Binding-site contacts:
Ligand atom C contacts residue ASN142 of chain 1.A at 3.8 Å.
Ligand atom C9 contacts residue GLN189 of chain 1.A at 3.5 Å.
Ligand atom C12 contacts residue ARG188 of chain 1.A at 3.4 Å.
Ligand atom CL contacts residue HIS164 of chain 1.A at 3.7 Å.
Ligand atom C1 contacts residue GLU166 of chain 1.A at 3.6 Å.
Ligand atom C12 contacts residue MET165 of chain 1.A at 3.7 Å (hydrophobic).
Ligand atom CL contacts residue MET165 of chain 1.A at 3.7 Å.
Ligand atom C contacts residue GLU166 of chain 1.A at 3.5 Å.
Ligand atom O contacts residue GLU166 of chain 1.A at 3.4 Å (salt-bridge).
Ligand atom N contacts residue PHE140 of chain 1.A at 3.7 Å.
Ligand atom N contacts residue SER144 of chain 1.A at 3.8 Å.
Ligand atom C11 contacts residue MET49 of chain 1.A at 3.5 Å (hydrophobic).
Ligand atom C1 contacts residue LEU141 of chain 1.A at 3.9 Å (hydrophobic).
Ligand atom C14 contacts residue HIS41 of chain 1.A at 3.8 Å.
Ligand atom CL contacts residue HIS41 of chain 1.A at 3.4 Å.
Ligand atom N contacts residue HIS163 of chain 1.A at 2.8 Å (h-bond).
Ligand atom C4 contacts residue CYS145 of chain 1.A at 3.8 Å (hydrophobic).
Ligand atom C13 contacts residue MET49 of chain 1.A at 3.6 Å (hydrophobic).
Ligand atom C4 contacts residue HIS163 of chain 1.A at 3.3 Å.
Ligand atom C14 contacts residue MET165 of chain 1.A at 3.6 Å (hydrophobic).
Ligand atom C3 contacts residue LEU141 of chain 1.A at 3.8 Å (hydrophobic).
Ligand atom C11 contacts residue ARG188 of chain 1.A at 3.5 Å.
Ligand atom C11 contacts residue GLN189 of chain 1.A at 3.5 Å.
Ligand atom C12 contacts residue ASP187 of chain 1.A at 3.7 Å.
Ligand atom C3 contacts residue GLU166 of chain 1.A at 3.7 Å.
Ligand atom O contacts residue MET165 of chain 1.A at 3.5 Å.
Ligand atom C4 contacts residue GLU166 of chain 1.A at 3.8 Å.
Ligand atom C2 contacts residue GLU166 of chain 1.A at 3.4 Å.
Ligand atom C13 contacts residue MET165 of chain 1.A at 3.5 Å (hydrophobic).
Ligand atom C2 contacts residue PHE140 of chain 1.A at 3.6 Å (hydrophobic).
Ligand atom C1 contacts residue ASN142 of chain 1.A at 3.8 Å.
Ligand atom N contacts residue GLU166 of chain 1.A at 3.8 Å.
Ligand atom C12 contacts residue MET49 of chain 1.A at 3.4 Å (hydrophobic).
Ligand atom C2 contacts residue LEU141 of chain 1.A at 3.5 Å (hydrophobic).
Ligand atom C2 contacts residue ASN142 of chain 1.A at 3.8 Å.
Ligand atom C3 contacts residue PHE140 of chain 1.A at 3.2 Å (hydrophobic).
Ligand atom C10 contacts residue MET49 of chain 1.A at 3.9 Å (hydrophobic).
Ligand atom C14 contacts residue HIS164 of chain 1.A at 3.5 Å.
Ligand atom CL contacts residue ASP187 of chain 1.A at 3.2 Å.
Ligand atom N1 contacts residue CYS145 of chain 1.A at 3.6 Å.

Sequence of chain 1.A:
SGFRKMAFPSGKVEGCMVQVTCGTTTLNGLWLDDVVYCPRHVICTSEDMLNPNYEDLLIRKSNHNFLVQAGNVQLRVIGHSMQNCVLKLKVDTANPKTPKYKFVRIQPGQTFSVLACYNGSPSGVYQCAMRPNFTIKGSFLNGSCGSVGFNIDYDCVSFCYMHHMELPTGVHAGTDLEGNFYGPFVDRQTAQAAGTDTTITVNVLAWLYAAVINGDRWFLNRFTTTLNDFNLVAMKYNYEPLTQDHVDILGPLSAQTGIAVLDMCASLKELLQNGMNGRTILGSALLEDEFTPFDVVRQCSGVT

A protein and the small-molecule ligand that binds it are described below.
Small molecule (SMILES): Cc1ccncc1NC(=O)Cn1ccc2ccc(Cl)cc21